Binding-site contacts:
Ligand atom O4' contacts residue PRO204 of chain 1.GA at 3.6 Å (h-bond).
Ligand atom C2' contacts residue PRO204 of chain 1.GA at 4.3 Å (hydrophobic).
Ligand atom C1' contacts residue VAL203 of chain 1.GA at 4.1 Å (hydrophobic).
Ligand atom N1 contacts residue ARG92 of chain 1.GA at 4.0 Å.
Ligand atom C2 contacts residue ARG92 of chain 1.GA at 4.3 Å.
Ligand atom C4 contacts residue ARG92 of chain 1.GA at 4.4 Å.
Ligand atom C4' contacts residue DA1 of chain 1.VD at 3.9 Å.
Ligand atom O4' contacts residue ARG92 of chain 1.GA at 4.2 Å.
Ligand atom C5' contacts residue ASP202 of chain 1.GA at 4.0 Å.
Ligand atom C6 contacts residue ARG92 of chain 1.GA at 4.0 Å.
Ligand atom C5 contacts residue ARG92 of chain 1.GA at 4.3 Å.
Ligand atom C4' contacts residue VAL203 of chain 1.GA at 4.2 Å (hydrophobic).
Ligand atom C6 contacts residue PHE205 of chain 1.GA at 4.4 Å (hydrophobic).
Ligand atom O5' contacts residue ASP202 of chain 1.GA at 4.4 Å.
Ligand atom O4' contacts residue VAL203 of chain 1.GA at 3.6 Å.
Ligand atom C5 contacts residue PHE205 of chain 1.GA at 4.2 Å (hydrophobic).
Ligand atom C1' contacts residue ARG92 of chain 1.GA at 4.4 Å.
Ligand atom C1' contacts residue PRO204 of chain 1.GA at 3.7 Å (hydrophobic).
Ligand atom C3' contacts residue DA1 of chain 1.VD at 2.6 Å.
Ligand atom C5' contacts residue PRO204 of chain 1.GA at 4.3 Å (hydrophobic).
Ligand atom C2' contacts residue DA1 of chain 1.VD at 3.3 Å.
Ligand atom C4' contacts residue PRO204 of chain 1.GA at 3.6 Å (hydrophobic).
Ligand atom O3' contacts residue DA1 of chain 1.VD at 1.6 Å.

A protein and the small-molecule ligand that binds it are described below.
Small molecule (SMILES): Nc1ccn([C@H]2C[C@H](O)[C@@H](COP(=O)(O)O)O2)c(=O)n1

Sequence of chain 1.GA:
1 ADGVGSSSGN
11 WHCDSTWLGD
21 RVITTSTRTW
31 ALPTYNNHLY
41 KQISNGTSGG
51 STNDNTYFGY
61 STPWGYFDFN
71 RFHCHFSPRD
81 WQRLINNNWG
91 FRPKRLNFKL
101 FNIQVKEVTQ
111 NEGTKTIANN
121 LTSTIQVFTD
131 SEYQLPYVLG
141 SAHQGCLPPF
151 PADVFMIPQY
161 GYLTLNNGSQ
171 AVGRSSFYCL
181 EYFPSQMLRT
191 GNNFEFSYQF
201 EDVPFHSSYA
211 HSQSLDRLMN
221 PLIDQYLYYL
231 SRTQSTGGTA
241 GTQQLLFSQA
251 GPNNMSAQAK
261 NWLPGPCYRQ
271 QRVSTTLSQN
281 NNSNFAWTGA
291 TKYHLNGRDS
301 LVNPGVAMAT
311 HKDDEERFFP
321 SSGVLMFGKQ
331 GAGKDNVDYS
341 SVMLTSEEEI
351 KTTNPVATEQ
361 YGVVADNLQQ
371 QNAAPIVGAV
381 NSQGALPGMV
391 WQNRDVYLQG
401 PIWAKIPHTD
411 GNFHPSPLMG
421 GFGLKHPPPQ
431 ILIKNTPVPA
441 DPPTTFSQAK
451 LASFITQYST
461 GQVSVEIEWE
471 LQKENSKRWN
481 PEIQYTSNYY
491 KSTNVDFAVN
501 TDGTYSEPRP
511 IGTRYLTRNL